Binding-site contacts:
Ligand atom N7 contacts residue ALA326 of chain 1.A at 3.5 Å.
Ligand atom O6 contacts residue ALA326 of chain 1.A at 2.8 Å (h-bond).
Ligand atom C3' contacts residue THR177 of chain 1.A at 3.3 Å.
Ligand atom O3' contacts residue THR177 of chain 1.A at 2.6 Å (h-bond).
Ligand atom O3G contacts residue LYS46 of chain 1.A at 2.9 Å (salt-bridge).
Ligand atom O3' contacts residue ARG176 of chain 1.A at 3.1 Å (salt-bridge).
Ligand atom O3A contacts residue SER44 of chain 1.A at 3.5 Å (h-bond).
Ligand atom O1B contacts residue MG1 of chain 1.C at 2.1 Å.
Ligand atom O3B contacts residue GLU43 of chain 1.A at 3.1 Å (salt-bridge).
Ligand atom PG contacts residue MG1 of chain 1.C at 3.2 Å.
Ligand atom O2B contacts residue LYS46 of chain 1.A at 2.9 Å (salt-bridge).
Ligand atom PB contacts residue MG1 of chain 1.C at 3.3 Å.
Ligand atom N2 contacts residue ASP272 of chain 1.A at 2.8 Å (salt-bridge).
Ligand atom N2 contacts residue ARG176 of chain 1.A at 3.5 Å (salt-bridge).
Ligand atom O2A contacts residue SER47 of chain 1.A at 3.0 Å (h-bond).
Ligand atom O2A contacts residue LYS46 of chain 1.A at 3.5 Å (salt-bridge).
Ligand atom O3' contacts residue ARG178 of chain 1.A at 3.2 Å (salt-bridge).
Ligand atom N7 contacts residue ASN269 of chain 1.A at 3.0 Å (h-bond).
Ligand atom O2' contacts residue LEU175 of chain 1.A at 2.8 Å (h-bond).
Ligand atom N2 contacts residue LEU273 of chain 1.A at 3.5 Å.
Ligand atom C2' contacts residue LEU175 of chain 1.A at 3.5 Å (hydrophobic).
Ligand atom C8 contacts residue THR48 of chain 1.A at 3.4 Å.
Ligand atom O6 contacts residue ASN269 of chain 1.A at 2.9 Å (h-bond).
Ligand atom N1 contacts residue THR327 of chain 1.A at 3.6 Å (h-bond).
Ligand atom O2A contacts residue THR48 of chain 1.A at 2.7 Å (h-bond).
Ligand atom O3A contacts residue GLY45 of chain 1.A at 2.9 Å (h-bond).
Ligand atom PA contacts residue THR48 of chain 1.A at 3.5 Å.
Ligand atom O2' contacts residue ARG176 of chain 1.A at 3.0 Å.
Ligand atom O1B contacts residue SER47 of chain 1.A at 2.9 Å (h-bond).
Ligand atom O5' contacts residue THR48 of chain 1.A at 3.3 Å (h-bond).
Ligand atom N1 contacts residue ASP272 of chain 1.A at 2.9 Å (salt-bridge).
Ligand atom O2' contacts residue SER151 of chain 1.A at 3.4 Å (h-bond).
Ligand atom O2B contacts residue SER44 of chain 1.A at 3.3 Å (h-bond).
Ligand atom O6 contacts residue CYS325 of chain 1.A at 3.5 Å.
Ligand atom O6 contacts residue LYS270 of chain 1.A at 3.1 Å (salt-bridge).
Ligand atom O2A contacts residue GLY45 of chain 1.A at 3.1 Å.
Ligand atom O2B contacts residue GLY45 of chain 1.A at 3.4 Å (h-bond).
Ligand atom O3G contacts residue GLY203 of chain 1.A at 2.8 Å (h-bond).
Ligand atom O2G contacts residue THR181 of chain 1.A at 2.7 Å (h-bond).
Ligand atom O2G contacts residue MG1 of chain 1.C at 2.1 Å.

Sequence of chain 1.A:
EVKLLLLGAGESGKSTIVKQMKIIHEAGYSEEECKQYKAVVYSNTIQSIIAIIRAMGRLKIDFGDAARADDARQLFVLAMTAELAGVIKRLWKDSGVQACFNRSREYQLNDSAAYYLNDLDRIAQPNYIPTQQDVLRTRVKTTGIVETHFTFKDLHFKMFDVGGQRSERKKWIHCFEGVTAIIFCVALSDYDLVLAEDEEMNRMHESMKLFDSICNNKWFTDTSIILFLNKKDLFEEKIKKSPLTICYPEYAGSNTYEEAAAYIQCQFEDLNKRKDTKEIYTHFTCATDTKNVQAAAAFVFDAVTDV

A small-molecule ligand and the protein it binds are described below.
Small molecule (SMILES): Nc1nc2c(ncn2[C@@H]2O[C@H](CO[P](=O)(O)O[P](=O)(O)OP(O)(O)=S)[C@@H](O)[C@H]2O)c(=O)[nH]1